This protein binds this small molecule.
Small molecule (SMILES): CCc1nc(N)nc(N)c1C#C[C@H](C)c1cc(OC)cc(-c2ccncc2)c1

Sequence of chain 1.D:
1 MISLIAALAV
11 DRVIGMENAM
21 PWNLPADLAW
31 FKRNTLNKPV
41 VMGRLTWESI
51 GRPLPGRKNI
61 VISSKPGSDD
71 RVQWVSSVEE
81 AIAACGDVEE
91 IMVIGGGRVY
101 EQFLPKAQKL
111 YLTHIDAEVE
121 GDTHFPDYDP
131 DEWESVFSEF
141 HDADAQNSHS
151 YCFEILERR

Binding-site contacts:
Ligand atom NAJ contacts residue ILE94 of chain 1.D at 2.5 Å (h-bond).
Ligand atom NAH contacts residue ALA6 of chain 1.D at 3.4 Å.
Ligand atom NAJ contacts residue TYR100 of chain 1.D at 3.3 Å (h-bond).
Ligand atom CAS contacts residue ILE50 of chain 1.D at 3.7 Å (hydrophobic).
Ligand atom NAJ contacts residue ILE5 of chain 1.D at 3.3 Å (h-bond).
Ligand atom CAY contacts residue LEU28 of chain 1.D at 3.7 Å (hydrophobic).
Ligand atom CAN contacts residue NAP1 of chain 1.R at 3.7 Å.
Ligand atom CBB contacts residue ARG52 of chain 1.D at 3.5 Å.
Ligand atom NAH contacts residue ILE5 of chain 1.D at 3.6 Å.
Ligand atom C2 contacts residue PHE31 of chain 1.D at 3.8 Å (hydrophobic).
Ligand atom CAI contacts residue ASP27 of chain 1.D at 3.8 Å.
Ligand atom CAR contacts residue ILE50 of chain 1.D at 3.8 Å (hydrophobic).
Ligand atom CAN contacts residue THR46 of chain 1.D at 3.6 Å.
Ligand atom CAZ contacts residue LEU28 of chain 1.D at 3.7 Å (hydrophobic).
Ligand atom CAK contacts residue MET20 of chain 1.D at 3.4 Å (hydrophobic).
Ligand atom C6 contacts residue PHE31 of chain 1.D at 3.7 Å (hydrophobic).
Ligand atom CAZ contacts residue PHE31 of chain 1.D at 3.6 Å (hydrophobic).
Ligand atom NAJ contacts residue NAP1 of chain 1.R at 3.2 Å.
Ligand atom N1 contacts residue NAP1 of chain 1.R at 3.2 Å (h-bond).
Ligand atom N1 contacts residue ILE5 of chain 1.D at 3.4 Å (h-bond).
Ligand atom C6 contacts residue ILE94 of chain 1.D at 3.8 Å (hydrophobic).
Ligand atom C4 contacts residue PHE31 of chain 1.D at 3.7 Å (hydrophobic).
Ligand atom C6 contacts residue NAP1 of chain 1.R at 3.3 Å.
Ligand atom NAH contacts residue ALA7 of chain 1.D at 3.7 Å.
Ligand atom CAO contacts residue ILE50 of chain 1.D at 3.8 Å (hydrophobic).
Ligand atom N1 contacts residue ALA6 of chain 1.D at 3.5 Å.
Ligand atom N1 contacts residue PHE31 of chain 1.D at 3.8 Å.
Ligand atom C5 contacts residue MET20 of chain 1.D at 3.8 Å (hydrophobic).
Ligand atom CAL contacts residue MET20 of chain 1.D at 3.6 Å (hydrophobic).
Ligand atom C6 contacts residue ILE5 of chain 1.D at 3.8 Å (hydrophobic).
Ligand atom N3 contacts residue PHE31 of chain 1.D at 3.7 Å.
Ligand atom CBB contacts residue LEU54 of chain 1.D at 3.5 Å (hydrophobic).
Ligand atom CAZ contacts residue ASP27 of chain 1.D at 3.2 Å.
Ligand atom NAH contacts residue ASP27 of chain 1.D at 3.3 Å (salt-bridge).
Ligand atom N3 contacts residue ASP27 of chain 1.D at 3.2 Å (salt-bridge).
Ligand atom CAI contacts residue MET20 of chain 1.D at 3.8 Å (hydrophobic).
Ligand atom C2 contacts residue NAP1 of chain 1.R at 3.6 Å.
Ligand atom CAP contacts residue ILE50 of chain 1.D at 3.8 Å (hydrophobic).
Ligand atom CAT contacts residue ILE50 of chain 1.D at 3.7 Å (hydrophobic).
Ligand atom C5 contacts residue PHE31 of chain 1.D at 3.7 Å (hydrophobic).